Sequence of chain 34.A:
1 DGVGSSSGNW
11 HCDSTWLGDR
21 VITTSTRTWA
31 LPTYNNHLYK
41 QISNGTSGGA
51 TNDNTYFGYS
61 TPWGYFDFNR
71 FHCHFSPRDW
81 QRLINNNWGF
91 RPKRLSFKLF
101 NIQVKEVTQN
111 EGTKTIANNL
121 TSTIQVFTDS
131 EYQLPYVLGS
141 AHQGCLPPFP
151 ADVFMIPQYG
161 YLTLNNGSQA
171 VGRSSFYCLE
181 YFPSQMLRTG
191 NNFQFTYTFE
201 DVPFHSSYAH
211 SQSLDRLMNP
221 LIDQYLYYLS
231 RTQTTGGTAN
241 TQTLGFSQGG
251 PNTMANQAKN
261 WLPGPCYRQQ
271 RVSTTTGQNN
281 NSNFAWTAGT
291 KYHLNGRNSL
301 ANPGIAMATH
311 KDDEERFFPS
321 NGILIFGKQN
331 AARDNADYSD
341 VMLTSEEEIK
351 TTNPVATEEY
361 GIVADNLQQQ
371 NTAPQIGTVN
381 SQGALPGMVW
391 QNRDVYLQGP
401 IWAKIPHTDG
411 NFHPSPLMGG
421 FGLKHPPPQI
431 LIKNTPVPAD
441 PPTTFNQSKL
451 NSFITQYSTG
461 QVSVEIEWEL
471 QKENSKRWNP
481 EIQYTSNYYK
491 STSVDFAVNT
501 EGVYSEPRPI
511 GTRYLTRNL

Sequence of chain 49.A:
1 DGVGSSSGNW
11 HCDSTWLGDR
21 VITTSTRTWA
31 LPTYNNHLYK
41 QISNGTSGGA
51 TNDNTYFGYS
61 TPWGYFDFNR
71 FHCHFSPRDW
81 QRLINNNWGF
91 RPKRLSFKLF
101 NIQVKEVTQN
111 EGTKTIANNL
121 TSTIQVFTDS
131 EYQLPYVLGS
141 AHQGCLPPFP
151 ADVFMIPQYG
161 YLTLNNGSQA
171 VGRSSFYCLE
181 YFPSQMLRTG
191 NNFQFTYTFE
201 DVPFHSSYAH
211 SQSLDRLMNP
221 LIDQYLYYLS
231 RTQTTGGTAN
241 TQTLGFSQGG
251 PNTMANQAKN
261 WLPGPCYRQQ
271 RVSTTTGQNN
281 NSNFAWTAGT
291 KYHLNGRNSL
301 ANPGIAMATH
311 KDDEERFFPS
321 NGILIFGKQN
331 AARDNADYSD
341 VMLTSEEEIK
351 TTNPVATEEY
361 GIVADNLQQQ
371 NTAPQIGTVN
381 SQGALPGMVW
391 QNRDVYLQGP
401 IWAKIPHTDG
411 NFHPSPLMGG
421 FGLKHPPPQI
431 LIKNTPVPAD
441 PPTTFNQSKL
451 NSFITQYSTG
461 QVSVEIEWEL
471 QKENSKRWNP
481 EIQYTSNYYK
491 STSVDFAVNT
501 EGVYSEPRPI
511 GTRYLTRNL

A protein and the small-molecule ligand that binds it are described below.
Small molecule (SMILES): Nc1ccn([C@H]2C[C@H](O[P](=O)(O)OC[C@H]3O[C@@H](n4cnc5c(N)ncnc54)C[C@@H]3O)[C@@H](COP(=O)(O)O)O2)c(=O)n1

Binding-site contacts:
Ligand atom C6 contacts residue PRO203 of chain 49.A at 4.0 Å (hydrophobic).
Ligand atom C6 contacts residue GLY422 of chain 49.A at 3.8 Å.
Ligand atom N3 contacts residue ASP201 of chain 49.A at 4.1 Å.
Ligand atom N6 contacts residue GLY422 of chain 49.A at 3.4 Å (h-bond).
Ligand atom C2 contacts residue GLY422 of chain 49.A at 3.3 Å.
Ligand atom OP2 contacts residue ASP409 of chain 34.A at 3.2 Å (salt-bridge).
Ligand atom C5 contacts residue PRO203 of chain 49.A at 3.9 Å (hydrophobic).
Ligand atom C6 contacts residue PRO203 of chain 49.A at 4.0 Å (hydrophobic).
Ligand atom N7 contacts residue HIS413 of chain 49.A at 4.1 Å.
Ligand atom C2 contacts residue VAL202 of chain 49.A at 4.2 Å (hydrophobic).
Ligand atom C5 contacts residue SER415 of chain 49.A at 4.1 Å.
Ligand atom N1 contacts residue PRO203 of chain 49.A at 3.8 Å.
Ligand atom C5 contacts residue ASP201 of chain 49.A at 4.1 Å.
Ligand atom C6 contacts residue SER415 of chain 49.A at 4.1 Å.
Ligand atom N7 contacts residue PRO203 of chain 49.A at 4.2 Å.
Ligand atom C4 contacts residue PRO203 of chain 49.A at 4.1 Å (hydrophobic).
Ligand atom C1' contacts residue PRO203 of chain 49.A at 4.1 Å (hydrophobic).
Ligand atom N4 contacts residue VAL202 of chain 49.A at 2.9 Å (h-bond).
Ligand atom C2' contacts residue PRO414 of chain 49.A at 3.8 Å (hydrophobic).
Ligand atom N7 contacts residue SER415 of chain 49.A at 4.0 Å.
Ligand atom C4 contacts residue PRO203 of chain 49.A at 4.2 Å (hydrophobic).
Ligand atom N1 contacts residue GLY422 of chain 49.A at 3.0 Å (h-bond).
Ligand atom N6 contacts residue SER415 of chain 49.A at 3.6 Å.
Ligand atom C6 contacts residue VAL202 of chain 49.A at 4.2 Å (hydrophobic).
Ligand atom N1 contacts residue PRO203 of chain 49.A at 4.1 Å.
Ligand atom C5 contacts residue ARG91 of chain 49.A at 4.1 Å.
Ligand atom C2 contacts residue PRO203 of chain 49.A at 3.9 Å (hydrophobic).
Ligand atom N1 contacts residue VAL202 of chain 49.A at 3.6 Å.
Ligand atom C5 contacts residue VAL202 of chain 49.A at 3.6 Å (hydrophobic).
Ligand atom C2' contacts residue HIS413 of chain 49.A at 3.8 Å.
Ligand atom C5 contacts residue PRO203 of chain 49.A at 4.0 Å (hydrophobic).
Ligand atom C4 contacts residue VAL202 of chain 49.A at 3.7 Å (hydrophobic).
Ligand atom N7 contacts residue ASN392 of chain 49.A at 4.2 Å.
Ligand atom N4 contacts residue ASP201 of chain 49.A at 2.5 Å.
Ligand atom N3 contacts residue PRO414 of chain 49.A at 4.2 Å.
Ligand atom N6 contacts residue PHE421 of chain 49.A at 3.9 Å.
Ligand atom C4 contacts residue ASP201 of chain 49.A at 3.7 Å.
Ligand atom C2' contacts residue PRO203 of chain 49.A at 3.3 Å (hydrophobic).
Ligand atom N6 contacts residue GLY420 of chain 49.A at 3.7 Å.
Ligand atom C8 contacts residue HIS413 of chain 49.A at 3.8 Å.